Binding-site contacts:
Ligand atom C11 contacts residue GLY344 of chain 1.A at 3.9 Å.
Ligand atom C13 contacts residue SER280 of chain 1.A at 3.5 Å.
Ligand atom N3 contacts residue LYS276 of chain 1.A at 3.4 Å.
Ligand atom N1 contacts residue LEU279 of chain 1.A at 3.5 Å.
Ligand atom C3 contacts residue PRO349 of chain 1.A at 3.5 Å (hydrophobic).
Ligand atom C9 contacts residue LYS276 of chain 1.A at 3.3 Å.
Ligand atom C1 contacts residue ARG304 of chain 1.A at 3.8 Å.
Ligand atom S contacts residue PHE307 of chain 1.A at 3.9 Å.
Ligand atom C7 contacts residue ARG347 of chain 1.A at 3.8 Å.
Ligand atom O contacts residue GLY344 of chain 1.A at 3.8 Å.
Ligand atom N contacts residue ILE348 of chain 1.A at 3.8 Å.
Ligand atom C10 contacts residue PHE307 of chain 1.A at 3.7 Å (hydrophobic).
Ligand atom C13 contacts residue LEU279 of chain 1.A at 3.8 Å (hydrophobic).
Ligand atom C6 contacts residue ARG304 of chain 1.A at 3.8 Å.
Ligand atom N1 contacts residue LYS276 of chain 1.A at 3.6 Å.
Ligand atom C6 contacts residue ARG347 of chain 1.A at 3.9 Å.
Ligand atom C9 contacts residue LEU279 of chain 1.A at 3.9 Å (hydrophobic).
Ligand atom C10 contacts residue LYS276 of chain 1.A at 3.8 Å.
Ligand atom C8 contacts residue GLU308 of chain 1.A at 3.7 Å.
Ligand atom C4 contacts residue ARG304 of chain 1.A at 3.6 Å.
Ligand atom C1 contacts residue ILE348 of chain 1.A at 3.9 Å (hydrophobic).
Ligand atom C12 contacts residue GLY344 of chain 1.A at 3.3 Å.
Ligand atom C2 contacts residue ARG304 of chain 1.A at 3.6 Å.
Ligand atom C8 contacts residue ILE348 of chain 1.A at 3.8 Å (hydrophobic).
Ligand atom C11 contacts residue LYS276 of chain 1.A at 3.8 Å.
Ligand atom C5 contacts residue ARG304 of chain 1.A at 3.8 Å.
Ligand atom C contacts residue LEU279 of chain 1.A at 3.6 Å (hydrophobic).
Ligand atom C7 contacts residue ARG304 of chain 1.A at 3.8 Å.
Ligand atom N contacts residue LEU279 of chain 1.A at 3.5 Å (h-bond).
Ligand atom C4 contacts residue PRO349 of chain 1.A at 3.5 Å (hydrophobic).
Ligand atom C13 contacts residue LYS276 of chain 1.A at 3.4 Å.
Ligand atom S contacts residue ILE348 of chain 1.A at 3.7 Å.
Ligand atom C3 contacts residue ARG304 of chain 1.A at 3.7 Å.
Ligand atom N3 contacts residue SER345 of chain 1.A at 3.4 Å (h-bond).
Ligand atom N2 contacts residue LYS276 of chain 1.A at 3.5 Å (salt-bridge).
Ligand atom C8 contacts residue ARG304 of chain 1.A at 3.5 Å.
Ligand atom C9 contacts residue PHE307 of chain 1.A at 3.6 Å (hydrophobic).
Ligand atom C contacts residue ILE348 of chain 1.A at 3.6 Å (hydrophobic).
Ligand atom C10 contacts residue ILE348 of chain 1.A at 3.9 Å (hydrophobic).
Ligand atom C1 contacts residue LEU279 of chain 1.A at 3.9 Å (hydrophobic).

This protein binds this small molecule.
Small molecule (SMILES): NC(=O)N1CCN(c2nc(-c3ccccc3)cs2)CC1

Sequence of chain 1.A:
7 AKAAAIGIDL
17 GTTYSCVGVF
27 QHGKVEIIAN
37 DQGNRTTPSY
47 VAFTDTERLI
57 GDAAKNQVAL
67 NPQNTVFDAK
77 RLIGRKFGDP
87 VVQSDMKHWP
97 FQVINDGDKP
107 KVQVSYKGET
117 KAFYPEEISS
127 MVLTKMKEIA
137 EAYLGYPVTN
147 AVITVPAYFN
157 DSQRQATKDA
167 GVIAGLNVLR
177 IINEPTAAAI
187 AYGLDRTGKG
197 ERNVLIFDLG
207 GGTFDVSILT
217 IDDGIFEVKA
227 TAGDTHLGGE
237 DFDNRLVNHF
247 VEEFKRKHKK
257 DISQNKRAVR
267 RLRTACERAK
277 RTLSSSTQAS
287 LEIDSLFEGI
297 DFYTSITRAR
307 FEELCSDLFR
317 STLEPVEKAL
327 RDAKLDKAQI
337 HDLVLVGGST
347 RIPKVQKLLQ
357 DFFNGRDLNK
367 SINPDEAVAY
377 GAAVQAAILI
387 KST